Binding-site contacts:
Ligand atom CB contacts residue CYS26 of chain 1.B at 3.0 Å (hydrophobic).
Ligand atom CB contacts residue ARG73 of chain 1.B at 3.7 Å.
Ligand atom CA contacts residue CYS26 of chain 1.B at 4.3 Å (hydrophobic).
Ligand atom SG contacts residue TYR22 of chain 1.B at 4.3 Å.
Ligand atom C contacts residue LYS77 of chain 1.B at 4.2 Å.
Ligand atom SG contacts residue CYS26 of chain 1.B at 2.0 Å (h-bond).
Ligand atom N contacts residue ALA763 of chain 1.B at 3.7 Å.
Ligand atom O contacts residue TYR22 of chain 1.B at 3.0 Å (h-bond).
Ligand atom C contacts residue TYR22 of chain 1.B at 3.7 Å (hydrophobic).

The small molecule below binds the protein below.
Small molecule (SMILES): N[C@@H](CS)C(=O)O

Sequence of chain 1.B:
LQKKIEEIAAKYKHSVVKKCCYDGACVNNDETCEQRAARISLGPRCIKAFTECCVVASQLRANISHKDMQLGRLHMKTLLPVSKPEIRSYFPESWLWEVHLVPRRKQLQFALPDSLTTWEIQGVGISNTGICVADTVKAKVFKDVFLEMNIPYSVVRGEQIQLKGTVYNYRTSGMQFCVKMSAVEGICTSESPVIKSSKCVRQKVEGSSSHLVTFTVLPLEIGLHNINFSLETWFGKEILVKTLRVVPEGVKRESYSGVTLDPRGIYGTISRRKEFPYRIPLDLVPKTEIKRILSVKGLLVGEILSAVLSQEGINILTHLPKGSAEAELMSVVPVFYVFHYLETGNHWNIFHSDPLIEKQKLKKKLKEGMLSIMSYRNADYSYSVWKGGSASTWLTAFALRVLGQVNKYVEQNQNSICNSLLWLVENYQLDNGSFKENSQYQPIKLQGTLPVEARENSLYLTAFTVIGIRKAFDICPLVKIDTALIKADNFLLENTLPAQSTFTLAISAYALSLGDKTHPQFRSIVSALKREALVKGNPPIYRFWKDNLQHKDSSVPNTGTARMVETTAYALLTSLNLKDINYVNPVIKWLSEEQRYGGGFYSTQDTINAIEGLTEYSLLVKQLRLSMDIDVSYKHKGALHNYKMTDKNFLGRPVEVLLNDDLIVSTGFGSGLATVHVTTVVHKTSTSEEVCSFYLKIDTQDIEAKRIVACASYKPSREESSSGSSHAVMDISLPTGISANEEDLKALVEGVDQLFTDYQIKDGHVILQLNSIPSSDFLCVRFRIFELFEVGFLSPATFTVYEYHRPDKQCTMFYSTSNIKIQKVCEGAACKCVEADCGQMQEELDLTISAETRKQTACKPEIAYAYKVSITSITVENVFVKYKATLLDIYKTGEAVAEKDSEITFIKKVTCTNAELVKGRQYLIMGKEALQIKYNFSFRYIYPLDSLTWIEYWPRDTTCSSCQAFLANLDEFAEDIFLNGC